The protein below binds the small molecule below.
Small molecule (SMILES): OC[C@H]1O[C@H](O[C@H]2[C@H](O)[C@@H](O)[C@@H](O[C@H]3[C@H](O)[C@@H](O)[C@@H](O[C@H]4[C@H](O)[C@@H](O)[C@@H](O[C@H]5[C@H](O)[C@@H](O)[C@@H](O[C@H]6[C@H](O)[C@@H](O)[C@@H](O[C@H]7[C@H](O)[C@@H](O)[C@@H](O)O[C@@H]7CO)O[C@@H]6CO)O[C@@H]5CO)O[C@@H]4CO)O[C@@H]3CO)O[C@@H]2CO)[C@H](O)[C@@H](O)[C@@H]1O

Sequence of chain 1.A:
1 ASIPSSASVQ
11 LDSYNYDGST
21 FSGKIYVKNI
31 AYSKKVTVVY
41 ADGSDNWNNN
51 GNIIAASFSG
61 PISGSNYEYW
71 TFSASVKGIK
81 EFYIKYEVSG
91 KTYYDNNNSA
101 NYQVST

Binding-site contacts:
Ligand atom C6 contacts residue TYR32 of chain 1.A at 2.8 Å (hydrophobic).
Ligand atom C5 contacts residue TYR32 of chain 1.A at 2.7 Å (hydrophobic).
Ligand atom O3 contacts residue PHE58 of chain 1.A at 3.7 Å.
Ligand atom O2 contacts residue TYR32 of chain 1.A at 2.8 Å (h-bond).
Ligand atom C1 contacts residue TYR32 of chain 1.A at 4.3 Å (hydrophobic).
Ligand atom C2 contacts residue ASN29 of chain 1.A at 4.2 Å.
Ligand atom O1 contacts residue TYR32 of chain 1.A at 3.9 Å.
Ligand atom C6 contacts residue PHE58 of chain 1.A at 3.9 Å (hydrophobic).
Ligand atom C3 contacts residue TYR32 of chain 1.A at 3.6 Å (hydrophobic).
Ligand atom O2 contacts residue GLU68 of chain 1.A at 2.8 Å (salt-bridge).
Ligand atom O4 contacts residue TYR32 of chain 1.A at 3.4 Å.
Ligand atom O6 contacts residue PHE58 of chain 1.A at 4.0 Å.
Ligand atom O3 contacts residue LYS34 of chain 1.A at 2.8 Å (salt-bridge).
Ligand atom O2 contacts residue SER33 of chain 1.A at 3.4 Å.
Ligand atom O3 contacts residue GLU68 of chain 1.A at 2.6 Å (salt-bridge).
Ligand atom C1 contacts residue PHE58 of chain 1.A at 4.1 Å (hydrophobic).
Ligand atom C1 contacts residue TRP70 of chain 1.A at 4.1 Å (hydrophobic).
Ligand atom C3 contacts residue GLU68 of chain 1.A at 3.5 Å.
Ligand atom C4 contacts residue PHE58 of chain 1.A at 3.9 Å (hydrophobic).
Ligand atom O3 contacts residue SER33 of chain 1.A at 3.6 Å (h-bond).
Ligand atom C3 contacts residue ASN29 of chain 1.A at 4.2 Å.
Ligand atom O2 contacts residue ASN29 of chain 1.A at 2.8 Å (h-bond).
Ligand atom O2 contacts residue TRP70 of chain 1.A at 4.0 Å.
Ligand atom C3 contacts residue PHE58 of chain 1.A at 4.0 Å (hydrophobic).
Ligand atom C4 contacts residue TYR32 of chain 1.A at 3.7 Å (hydrophobic).
Ligand atom C2 contacts residue LYS34 of chain 1.A at 3.6 Å.
Ligand atom O3 contacts residue ASN29 of chain 1.A at 2.8 Å (h-bond).
Ligand atom C2 contacts residue GLU68 of chain 1.A at 3.1 Å.
Ligand atom C2 contacts residue TYR32 of chain 1.A at 3.8 Å (hydrophobic).
Ligand atom O6 contacts residue TYR32 of chain 1.A at 4.2 Å.
Ligand atom O3 contacts residue TYR32 of chain 1.A at 3.9 Å.
Ligand atom O2 contacts residue LYS34 of chain 1.A at 2.6 Å (salt-bridge).
Ligand atom C2 contacts residue TRP70 of chain 1.A at 3.9 Å (hydrophobic).
Ligand atom O3 contacts residue TRP70 of chain 1.A at 3.6 Å.
Ligand atom C2 contacts residue PHE58 of chain 1.A at 3.6 Å (hydrophobic).
Ligand atom O5 contacts residue TYR32 of chain 1.A at 3.7 Å.
Ligand atom O5 contacts residue PHE58 of chain 1.A at 3.7 Å.
Ligand atom C3 contacts residue LYS34 of chain 1.A at 3.4 Å.
Ligand atom C1 contacts residue GLU68 of chain 1.A at 4.2 Å.
Ligand atom C3 contacts residue SER33 of chain 1.A at 4.2 Å.